Sequence of chain 6.A:
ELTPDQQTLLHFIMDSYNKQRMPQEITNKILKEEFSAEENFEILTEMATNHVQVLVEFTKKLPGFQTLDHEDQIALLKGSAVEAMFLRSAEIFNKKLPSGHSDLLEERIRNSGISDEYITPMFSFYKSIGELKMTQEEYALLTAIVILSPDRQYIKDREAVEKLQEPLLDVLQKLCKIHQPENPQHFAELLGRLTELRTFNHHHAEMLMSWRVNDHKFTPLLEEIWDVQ

A small-molecule ligand and the protein it binds are described below.
Small molecule (SMILES): Cc1cccc(C)c1-c1noc(C(C)C)c1COc1ccc(-c2ccc3cc(C(=O)O)ncc3c2)cc1

Binding-site contacts:
Ligand atom C3 contacts residue TRP226 of chain 6.A at 3.8 Å (hydrophobic).
Ligand atom CL1 contacts residue MET85 of chain 6.A at 3.6 Å (hydrophobic).
Ligand atom N1 contacts residue HIS204 of chain 6.A at 3.1 Å (h-bond).
Ligand atom C27 contacts residue SER89 of chain 6.A at 3.7 Å.
Ligand atom C20 contacts residue MET22 of chain 6.A at 3.0 Å (hydrophobic).
Ligand atom C1 contacts residue PHE41 of chain 6.A at 3.8 Å (hydrophobic).
Ligand atom C26 contacts residue PHE86 of chain 6.A at 3.5 Å (hydrophobic).
Ligand atom CL1 contacts residue TRP226 of chain 6.A at 4.0 Å (hydrophobic).
Ligand atom C22 contacts residue MET22 of chain 6.A at 3.9 Å (hydrophobic).
Ligand atom C18 contacts residue THR27 of chain 6.A at 3.9 Å.
Ligand atom C1 contacts residue LEU44 of chain 6.A at 3.8 Å (hydrophobic).
Ligand atom C7 contacts residue LEU44 of chain 6.A at 3.7 Å (hydrophobic).
Ligand atom O3 contacts residue SER99 of chain 6.A at 3.1 Å.
Ligand atom C12 contacts residue MET47 of chain 6.A at 3.6 Å (hydrophobic).
Ligand atom C18 contacts residue ILE92 of chain 6.A at 4.0 Å (hydrophobic).
Ligand atom O1 contacts residue TRP211 of chain 6.A at 3.7 Å.
Ligand atom O1 contacts residue HIS204 of chain 6.A at 3.8 Å.
Ligand atom C3 contacts residue PHE218 of chain 6.A at 3.8 Å (hydrophobic).
Ligand atom C28 contacts residue TYR126 of chain 6.A at 3.4 Å (hydrophobic).
Ligand atom C1 contacts residue THR45 of chain 6.A at 3.6 Å.
Ligand atom C23 contacts residue ARG88 of chain 6.A at 3.8 Å.
Ligand atom O4 contacts residue ARG88 of chain 6.A at 3.7 Å.
Ligand atom N2 contacts residue ARG88 of chain 6.A at 3.7 Å.
Ligand atom O4 contacts residue MET22 of chain 6.A at 3.9 Å.
Ligand atom C15 contacts residue MET47 of chain 6.A at 3.7 Å (hydrophobic).
Ligand atom C9 contacts residue ALA48 of chain 6.A at 3.9 Å (hydrophobic).
Ligand atom C27 contacts residue PHE86 of chain 6.A at 3.5 Å (hydrophobic).
Ligand atom C2 contacts residue LEU44 of chain 6.A at 3.9 Å (hydrophobic).
Ligand atom CL1 contacts residue HIS204 of chain 6.A at 3.9 Å.
Ligand atom C20 contacts residue HIS51 of chain 6.A at 3.9 Å.
Ligand atom C10 contacts residue HIS51 of chain 6.A at 3.9 Å.
Ligand atom C27 contacts residue TYR126 of chain 6.A at 3.4 Å (hydrophobic).
Ligand atom C19 contacts residue MET22 of chain 6.A at 3.9 Å (hydrophobic).
Ligand atom C19 contacts residue ARG88 of chain 6.A at 3.8 Å.
Ligand atom C21 contacts residue MET22 of chain 6.A at 3.5 Å (hydrophobic).
Ligand atom C3 contacts residue THR45 of chain 6.A at 3.9 Å.
Ligand atom N2 contacts residue MET22 of chain 6.A at 3.6 Å.
Ligand atom C2 contacts residue THR45 of chain 6.A at 4.0 Å.
Ligand atom C11 contacts residue MET47 of chain 6.A at 3.9 Å (hydrophobic).
Ligand atom C23 contacts residue MET22 of chain 6.A at 4.0 Å (hydrophobic).